A protein and the small-molecule ligand that binds it are described below.
Small molecule (SMILES): CC(=O)N[C@H]1[C@H](O[C@@H]2[C@H](O)[C@@H](O)[C@H](O[C@H]3[C@H](O)[C@@H](O)[C@H](O)O[C@@H]3CO)O[C@@H]2CO)O[C@H](CO)[C@H](O)[C@@H]1O[C@@H]1O[C@H](CO)[C@H](O)[C@H](O)[C@H]1O

Binding-site contacts:
Ligand atom C4 contacts residue ARG29 of chain 1.B at 3.9 Å.
Ligand atom C5 contacts residue TYR40 of chain 1.B at 4.0 Å (hydrophobic).
Ligand atom O4 contacts residue ASN26 of chain 1.B at 3.7 Å.
Ligand atom C4 contacts residue ASP42 of chain 1.B at 3.3 Å.
Ligand atom O6 contacts residue ASP42 of chain 1.B at 2.7 Å (salt-bridge).
Ligand atom C4 contacts residue PHE35 of chain 1.B at 3.5 Å (hydrophobic).
Ligand atom O6 contacts residue PHE24 of chain 1.B at 3.9 Å.
Ligand atom O4 contacts residue ASP42 of chain 1.B at 2.6 Å (salt-bridge).
Ligand atom O6 contacts residue ASP41 of chain 1.B at 3.3 Å.
Ligand atom O5 contacts residue ARG29 of chain 1.B at 3.8 Å.
Ligand atom O6 contacts residue GLN43 of chain 1.B at 2.8 Å (h-bond).
Ligand atom C3 contacts residue ARG29 of chain 1.B at 3.7 Å.
Ligand atom O5 contacts residue ASP42 of chain 1.B at 3.5 Å (salt-bridge).
Ligand atom C6 contacts residue ASP42 of chain 1.B at 3.8 Å.
Ligand atom C1 contacts residue ASN26 of chain 1.B at 4.0 Å.
Ligand atom C5 contacts residue PHE35 of chain 1.B at 3.8 Å (hydrophobic).
Ligand atom C6 contacts residue PHE35 of chain 1.B at 4.0 Å (hydrophobic).
Ligand atom O5 contacts residue ASN26 of chain 1.B at 3.4 Å (h-bond).
Ligand atom C2 contacts residue ARG29 of chain 1.B at 3.6 Å.
Ligand atom O3 contacts residue ASN26 of chain 1.B at 3.8 Å.
Ligand atom C1 contacts residue ARG29 of chain 1.B at 4.0 Å.
Ligand atom O6 contacts residue PHE24 of chain 1.B at 3.9 Å.
Ligand atom O6 contacts residue TYR40 of chain 1.B at 3.5 Å.
Ligand atom C6 contacts residue PHE24 of chain 1.B at 3.9 Å (hydrophobic).
Ligand atom C6 contacts residue PHE35 of chain 1.B at 4.0 Å (hydrophobic).
Ligand atom O3 contacts residue ARG29 of chain 1.B at 2.9 Å (salt-bridge).
Ligand atom C6 contacts residue ASP42 of chain 1.B at 3.6 Å.
Ligand atom C7 contacts residue ARG29 of chain 1.B at 3.9 Å.
Ligand atom O5 contacts residue TYR40 of chain 1.B at 4.0 Å.
Ligand atom O4 contacts residue ARG29 of chain 1.B at 2.9 Å (salt-bridge).
Ligand atom C3 contacts residue PHE35 of chain 1.B at 3.7 Å (hydrophobic).
Ligand atom C6 contacts residue PHE24 of chain 1.B at 3.7 Å (hydrophobic).
Ligand atom C2 contacts residue ASN26 of chain 1.B at 3.9 Å.
Ligand atom C5 contacts residue TYR40 of chain 1.B at 3.6 Å (hydrophobic).
Ligand atom C6 contacts residue GLN43 of chain 1.B at 3.8 Å.
Ligand atom O4 contacts residue ASN26 of chain 1.B at 3.2 Å (h-bond).
Ligand atom C2 contacts residue ARG29 of chain 1.B at 4.0 Å.
Ligand atom O6 contacts residue ASP42 of chain 1.B at 3.9 Å.
Ligand atom C4 contacts residue TYR40 of chain 1.B at 3.9 Å (hydrophobic).
Ligand atom O7 contacts residue ARG29 of chain 1.B at 3.4 Å.

Sequence of chain 1.B:
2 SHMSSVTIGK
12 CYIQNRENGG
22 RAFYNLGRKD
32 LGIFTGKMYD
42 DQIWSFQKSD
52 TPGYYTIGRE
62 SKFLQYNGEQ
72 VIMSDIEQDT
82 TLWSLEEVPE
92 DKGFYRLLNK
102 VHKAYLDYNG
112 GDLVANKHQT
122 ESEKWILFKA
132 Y